Binding-site contacts:
Ligand atom N2 contacts residue ASN118 of chain 2.A at 2.8 Å (h-bond).
Ligand atom C5 contacts residue HIS135 of chain 2.A at 4.0 Å.
Ligand atom N2 contacts residue ASP283 of chain 2.A at 4.3 Å.
Ligand atom O7 contacts residue ASN118 of chain 2.A at 2.7 Å (h-bond).
Ligand atom O7 contacts residue VAL104 of chain 2.A at 3.9 Å.
Ligand atom O5 contacts residue ASN118 of chain 2.A at 2.4 Å (h-bond).
Ligand atom C1 contacts residue ASN118 of chain 2.A at 1.4 Å.
Ligand atom C1 contacts residue HIS135 of chain 2.A at 4.3 Å.
Ligand atom O6 contacts residue HIS135 of chain 2.A at 3.9 Å.
Ligand atom C8 contacts residue HIS135 of chain 2.A at 4.1 Å.
Ligand atom C3 contacts residue HIS135 of chain 2.A at 4.4 Å.
Ligand atom C8 contacts residue LEU137 of chain 2.A at 4.2 Å (hydrophobic).
Ligand atom C8 contacts residue ASP283 of chain 2.A at 3.9 Å.
Ligand atom C7 contacts residue HIS135 of chain 2.A at 3.9 Å.
Ligand atom O4 contacts residue HIS135 of chain 2.A at 4.3 Å.
Ligand atom C7 contacts residue ASN118 of chain 2.A at 3.0 Å.
Ligand atom C8 contacts residue ARG96 of chain 2.C at 4.1 Å.
Ligand atom C8 contacts residue VAL104 of chain 2.A at 3.8 Å (hydrophobic).
Ligand atom C2 contacts residue ASN118 of chain 2.A at 2.4 Å.
Ligand atom C3 contacts residue ASN118 of chain 2.A at 3.8 Å.
Ligand atom C8 contacts residue ASN118 of chain 2.A at 4.2 Å.
Ligand atom C4 contacts residue ASN118 of chain 2.A at 4.2 Å.
Ligand atom C5 contacts residue ASN118 of chain 2.A at 3.7 Å.
Ligand atom O7 contacts residue HIS135 of chain 2.A at 3.3 Å.
Ligand atom O6 contacts residue SER120 of chain 2.A at 3.5 Å (h-bond).

Sequence of chain 2.A:
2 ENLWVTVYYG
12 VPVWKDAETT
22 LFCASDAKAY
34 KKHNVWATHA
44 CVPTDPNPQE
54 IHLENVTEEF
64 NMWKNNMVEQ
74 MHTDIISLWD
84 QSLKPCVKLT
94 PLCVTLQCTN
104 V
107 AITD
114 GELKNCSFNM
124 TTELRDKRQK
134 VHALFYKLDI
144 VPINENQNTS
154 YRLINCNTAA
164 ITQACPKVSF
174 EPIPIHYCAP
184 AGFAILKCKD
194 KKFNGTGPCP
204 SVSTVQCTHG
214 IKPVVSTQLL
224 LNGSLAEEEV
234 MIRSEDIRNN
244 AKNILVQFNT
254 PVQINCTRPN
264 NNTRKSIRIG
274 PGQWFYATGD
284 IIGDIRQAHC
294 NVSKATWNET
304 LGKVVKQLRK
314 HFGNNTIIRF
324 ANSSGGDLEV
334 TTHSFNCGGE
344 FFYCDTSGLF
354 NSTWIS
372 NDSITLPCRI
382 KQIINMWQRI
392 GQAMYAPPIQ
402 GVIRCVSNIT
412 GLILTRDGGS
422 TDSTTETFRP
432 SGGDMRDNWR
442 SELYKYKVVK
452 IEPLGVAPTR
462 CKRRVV

Sequence of chain 2.C:
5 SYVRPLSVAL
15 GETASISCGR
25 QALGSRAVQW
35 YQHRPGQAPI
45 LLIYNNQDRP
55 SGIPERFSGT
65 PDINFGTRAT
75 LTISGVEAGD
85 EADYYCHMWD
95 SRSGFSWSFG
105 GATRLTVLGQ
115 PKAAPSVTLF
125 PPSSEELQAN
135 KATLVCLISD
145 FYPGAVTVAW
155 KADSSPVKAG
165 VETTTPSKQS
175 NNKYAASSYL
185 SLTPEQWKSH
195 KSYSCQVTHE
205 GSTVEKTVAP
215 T

This small molecule binds to this protein.
Small molecule (SMILES): CC(=O)N[C@H]1[C@H](O[C@H]2[C@H](O)[C@@H](NC(C)=O)CO[C@@H]2CO)O[C@H](CO)[C@@H](O[C@@H]2O[C@H](CO)[C@@H](O)[C@H](O)[C@@H]2O)[C@@H]1O